Binding-site contacts:
Ligand atom O42 contacts residue ZN1 of chain 4.C at 2.9 Å.
Ligand atom C2 contacts residue ASN363 of chain 4.A at 3.8 Å.
Ligand atom O42 contacts residue KCX175 of chain 4.A at 2.8 Å (h-bond).
Ligand atom O2 contacts residue GLY314 of chain 4.A at 3.0 Å (h-bond).
Ligand atom C5 contacts residue TYR180 of chain 4.A at 3.5 Å (hydrophobic).
Ligand atom O41 contacts residue TYR180 of chain 4.A at 2.3 Å (h-bond).
Ligand atom C2 contacts residue MET313 of chain 4.A at 3.8 Å (hydrophobic).
Ligand atom N3 contacts residue GLY314 of chain 4.A at 2.9 Å (h-bond).
Ligand atom O41 contacts residue GLY314 of chain 4.A at 3.4 Å (h-bond).
Ligand atom O42 contacts residue TYR180 of chain 4.A at 4.1 Å.
Ligand atom O42 contacts residue ZN1 of chain 4.D at 2.4 Å.
Ligand atom O2 contacts residue ASN363 of chain 4.A at 3.2 Å.
Ligand atom O42 contacts residue HIS85 of chain 4.A at 3.9 Å.
Ligand atom O2 contacts residue GLY364 of chain 4.A at 3.3 Å (h-bond).
Ligand atom C2 contacts residue GLY314 of chain 4.A at 3.6 Å.
Ligand atom C2 contacts residue ASP342 of chain 4.A at 3.8 Å.
Ligand atom N1 contacts residue ASP342 of chain 4.A at 3.2 Å (salt-bridge).
Ligand atom C4 contacts residue TYR180 of chain 4.A at 3.1 Å (hydrophobic).
Ligand atom O41 contacts residue HIS208 of chain 4.A at 3.3 Å.
Ligand atom N3 contacts residue TYR180 of chain 4.A at 3.1 Å (h-bond).
Ligand atom O41 contacts residue KCX175 of chain 4.A at 4.0 Å.
Ligand atom N3 contacts residue ASN363 of chain 4.A at 4.0 Å.
Ligand atom O41 contacts residue HIS264 of chain 4.A at 4.2 Å.
Ligand atom C4 contacts residue ZN1 of chain 4.D at 2.9 Å.
Ligand atom C5 contacts residue PHE90 of chain 4.A at 3.8 Å (hydrophobic).
Ligand atom O42 contacts residue HIS264 of chain 4.A at 4.2 Å.
Ligand atom O42 contacts residue HIS208 of chain 4.A at 4.2 Å.
Ligand atom C6 contacts residue HIS85 of chain 4.A at 3.7 Å.
Ligand atom O41 contacts residue ZN1 of chain 4.D at 2.7 Å.
Ligand atom C2 contacts residue TYR180 of chain 4.A at 4.2 Å (hydrophobic).
Ligand atom C5 contacts residue ZN1 of chain 4.C at 4.2 Å.
Ligand atom C6 contacts residue ASP342 of chain 4.A at 3.3 Å.
Ligand atom C4 contacts residue ZN1 of chain 4.C at 3.7 Å.
Ligand atom C4 contacts residue KCX175 of chain 4.A at 3.8 Å.
Ligand atom O2 contacts residue MET313 of chain 4.A at 2.9 Å.
Ligand atom N1 contacts residue GLY364 of chain 4.A at 4.0 Å.
Ligand atom C2 contacts residue GLY364 of chain 4.A at 4.1 Å.
Ligand atom N1 contacts residue ASN363 of chain 4.A at 3.9 Å.
Ligand atom C6 contacts residue ZN1 of chain 4.C at 3.5 Å.
Ligand atom O42 contacts residue PHE177 of chain 4.A at 4.0 Å.

Sequence of chain 4.A:
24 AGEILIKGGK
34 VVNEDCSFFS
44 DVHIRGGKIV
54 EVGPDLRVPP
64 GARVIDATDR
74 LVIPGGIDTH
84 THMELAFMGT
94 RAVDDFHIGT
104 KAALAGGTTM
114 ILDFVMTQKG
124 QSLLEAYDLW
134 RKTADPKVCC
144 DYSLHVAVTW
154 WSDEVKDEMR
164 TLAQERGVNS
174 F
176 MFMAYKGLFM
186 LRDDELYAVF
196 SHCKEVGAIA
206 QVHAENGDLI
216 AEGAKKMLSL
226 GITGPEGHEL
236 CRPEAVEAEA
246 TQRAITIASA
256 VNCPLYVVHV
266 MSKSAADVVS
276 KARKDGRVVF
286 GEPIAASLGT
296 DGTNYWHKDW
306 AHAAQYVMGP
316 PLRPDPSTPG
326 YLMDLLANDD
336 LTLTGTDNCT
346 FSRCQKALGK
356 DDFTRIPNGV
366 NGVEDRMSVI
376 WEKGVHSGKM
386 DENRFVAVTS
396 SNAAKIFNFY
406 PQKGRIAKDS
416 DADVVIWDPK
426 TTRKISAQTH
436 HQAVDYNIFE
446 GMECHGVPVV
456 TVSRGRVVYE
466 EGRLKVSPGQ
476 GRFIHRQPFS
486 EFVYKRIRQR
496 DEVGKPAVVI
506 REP

A small-molecule ligand and the protein it binds are described below.
Small molecule (SMILES): NC(=O)NCCC(=O)O